Sequence of chain 1.D:
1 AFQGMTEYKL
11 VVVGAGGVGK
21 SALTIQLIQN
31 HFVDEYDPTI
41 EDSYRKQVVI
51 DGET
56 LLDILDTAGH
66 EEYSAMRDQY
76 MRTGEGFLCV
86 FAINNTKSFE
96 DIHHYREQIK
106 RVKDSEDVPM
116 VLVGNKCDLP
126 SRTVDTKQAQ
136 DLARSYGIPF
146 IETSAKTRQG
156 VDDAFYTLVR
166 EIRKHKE

A protein and the small-molecule ligand that binds it are described below.
Small molecule (SMILES): Nc1nc2c(ncn2[C@@H]2O[C@H](CO[P](=O)(O)O[P](=O)(O)NP(=O)(O)O)[C@@H](O)[C@H]2O)c(=O)[nH]1

Binding-site contacts:
Ligand atom O3' contacts residue ASP34 of chain 1.D at 2.9 Å (salt-bridge).
Ligand atom O3G contacts residue LYS20 of chain 1.D at 2.6 Å (salt-bridge).
Ligand atom PG contacts residue MG1 of chain 1.Q at 3.2 Å.
Ligand atom O1G contacts residue TYR36 of chain 1.D at 3.4 Å.
Ligand atom C3' contacts residue GLU35 of chain 1.D at 3.6 Å.
Ligand atom PB contacts residue LYS20 of chain 1.D at 3.5 Å.
Ligand atom O6 contacts residue SER149 of chain 1.D at 3.4 Å.
Ligand atom PB contacts residue MG1 of chain 1.Q at 3.1 Å.
Ligand atom O1G contacts residue PRO38 of chain 1.D at 3.4 Å.
Ligand atom O6 contacts residue ASN120 of chain 1.D at 3.2 Å (h-bond).
Ligand atom O1B contacts residue VAL18 of chain 1.D at 3.3 Å (h-bond).
Ligand atom O1B contacts residue GLY17 of chain 1.D at 3.6 Å (h-bond).
Ligand atom O2B contacts residue LYS20 of chain 1.D at 3.5 Å (salt-bridge).
Ligand atom O6 contacts residue LYS121 of chain 1.D at 3.3 Å.
Ligand atom O2' contacts residue VAL33 of chain 1.D at 2.8 Å (h-bond).
Ligand atom O2B contacts residue MG1 of chain 1.Q at 2.0 Å.
Ligand atom N3B contacts residue MG1 of chain 1.Q at 3.4 Å.
Ligand atom O2G contacts residue THR39 of chain 1.D at 2.9 Å (h-bond).
Ligand atom O3G contacts residue GLY64 of chain 1.D at 2.8 Å (h-bond).
Ligand atom N2 contacts residue ASP123 of chain 1.D at 3.0 Å (salt-bridge).
Ligand atom O3A contacts residue GLY19 of chain 1.D at 3.2 Å (h-bond).
Ligand atom O4' contacts residue LYS121 of chain 1.D at 3.2 Å (salt-bridge).
Ligand atom N7 contacts residue ASN120 of chain 1.D at 3.1 Å (h-bond).
Ligand atom O2' contacts residue PHE32 of chain 1.D at 3.3 Å.
Ligand atom O6 contacts residue ASP123 of chain 1.D at 3.6 Å (salt-bridge).
Ligand atom O2A contacts residue SER21 of chain 1.D at 3.4 Å (h-bond).
Ligand atom O2A contacts residue ALA22 of chain 1.D at 2.8 Å (h-bond).
Ligand atom O1B contacts residue GLY19 of chain 1.D at 3.1 Å (h-bond).
Ligand atom O3G contacts residue GLY16 of chain 1.D at 3.6 Å.
Ligand atom O2B contacts residue SER21 of chain 1.D at 3.0 Å (h-bond).
Ligand atom N2 contacts residue LEU124 of chain 1.D at 3.6 Å.
Ligand atom N3B contacts residue TYR36 of chain 1.D at 3.6 Å.
Ligand atom C2' contacts residue VAL33 of chain 1.D at 3.5 Å (hydrophobic).
Ligand atom O2G contacts residue MG1 of chain 1.Q at 2.1 Å.
Ligand atom O6 contacts residue ALA150 of chain 1.D at 2.8 Å (h-bond).
Ligand atom N1 contacts residue ASP123 of chain 1.D at 2.9 Å (salt-bridge).
Ligand atom O2' contacts residue ASP34 of chain 1.D at 3.2 Å (salt-bridge).
Ligand atom N3B contacts residue GLY17 of chain 1.D at 3.1 Å (h-bond).
Ligand atom O2A contacts residue GLY19 of chain 1.D at 3.4 Å.
Ligand atom O1B contacts residue LYS20 of chain 1.D at 2.7 Å (salt-bridge).